A protein and the small-molecule ligand that binds it are described below.
Small molecule (SMILES): CC(=O)N[C@H]1[C@H](O[C@H]2[C@H](O)[C@@H](NC(C)=O)CO[C@@H]2CO)O[C@H](CO)[C@@H](O[C@@H]2O[C@H](CO)[C@@H](O)[C@H](O)[C@@H]2O)[C@@H]1O

Binding-site contacts:
Ligand atom N2 contacts residue ASN444 of chain 1.C at 2.9 Å (h-bond).
Ligand atom C1 contacts residue ASN444 of chain 1.C at 1.4 Å.
Ligand atom C5 contacts residue ASN444 of chain 1.C at 3.6 Å.
Ligand atom C3 contacts residue ASN444 of chain 1.C at 3.8 Å.
Ligand atom C8 contacts residue PHE347 of chain 1.C at 3.7 Å (hydrophobic).
Ligand atom C2 contacts residue ASN444 of chain 1.C at 2.6 Å.
Ligand atom C7 contacts residue ASN444 of chain 1.C at 4.1 Å.
Ligand atom N2 contacts residue PHE347 of chain 1.C at 4.2 Å.
Ligand atom C7 contacts residue PHE347 of chain 1.C at 4.2 Å (hydrophobic).
Ligand atom C4 contacts residue ASN444 of chain 1.C at 4.3 Å.
Ligand atom O5 contacts residue ASN444 of chain 1.C at 2.4 Å (h-bond).

Sequence of chain 1.C:
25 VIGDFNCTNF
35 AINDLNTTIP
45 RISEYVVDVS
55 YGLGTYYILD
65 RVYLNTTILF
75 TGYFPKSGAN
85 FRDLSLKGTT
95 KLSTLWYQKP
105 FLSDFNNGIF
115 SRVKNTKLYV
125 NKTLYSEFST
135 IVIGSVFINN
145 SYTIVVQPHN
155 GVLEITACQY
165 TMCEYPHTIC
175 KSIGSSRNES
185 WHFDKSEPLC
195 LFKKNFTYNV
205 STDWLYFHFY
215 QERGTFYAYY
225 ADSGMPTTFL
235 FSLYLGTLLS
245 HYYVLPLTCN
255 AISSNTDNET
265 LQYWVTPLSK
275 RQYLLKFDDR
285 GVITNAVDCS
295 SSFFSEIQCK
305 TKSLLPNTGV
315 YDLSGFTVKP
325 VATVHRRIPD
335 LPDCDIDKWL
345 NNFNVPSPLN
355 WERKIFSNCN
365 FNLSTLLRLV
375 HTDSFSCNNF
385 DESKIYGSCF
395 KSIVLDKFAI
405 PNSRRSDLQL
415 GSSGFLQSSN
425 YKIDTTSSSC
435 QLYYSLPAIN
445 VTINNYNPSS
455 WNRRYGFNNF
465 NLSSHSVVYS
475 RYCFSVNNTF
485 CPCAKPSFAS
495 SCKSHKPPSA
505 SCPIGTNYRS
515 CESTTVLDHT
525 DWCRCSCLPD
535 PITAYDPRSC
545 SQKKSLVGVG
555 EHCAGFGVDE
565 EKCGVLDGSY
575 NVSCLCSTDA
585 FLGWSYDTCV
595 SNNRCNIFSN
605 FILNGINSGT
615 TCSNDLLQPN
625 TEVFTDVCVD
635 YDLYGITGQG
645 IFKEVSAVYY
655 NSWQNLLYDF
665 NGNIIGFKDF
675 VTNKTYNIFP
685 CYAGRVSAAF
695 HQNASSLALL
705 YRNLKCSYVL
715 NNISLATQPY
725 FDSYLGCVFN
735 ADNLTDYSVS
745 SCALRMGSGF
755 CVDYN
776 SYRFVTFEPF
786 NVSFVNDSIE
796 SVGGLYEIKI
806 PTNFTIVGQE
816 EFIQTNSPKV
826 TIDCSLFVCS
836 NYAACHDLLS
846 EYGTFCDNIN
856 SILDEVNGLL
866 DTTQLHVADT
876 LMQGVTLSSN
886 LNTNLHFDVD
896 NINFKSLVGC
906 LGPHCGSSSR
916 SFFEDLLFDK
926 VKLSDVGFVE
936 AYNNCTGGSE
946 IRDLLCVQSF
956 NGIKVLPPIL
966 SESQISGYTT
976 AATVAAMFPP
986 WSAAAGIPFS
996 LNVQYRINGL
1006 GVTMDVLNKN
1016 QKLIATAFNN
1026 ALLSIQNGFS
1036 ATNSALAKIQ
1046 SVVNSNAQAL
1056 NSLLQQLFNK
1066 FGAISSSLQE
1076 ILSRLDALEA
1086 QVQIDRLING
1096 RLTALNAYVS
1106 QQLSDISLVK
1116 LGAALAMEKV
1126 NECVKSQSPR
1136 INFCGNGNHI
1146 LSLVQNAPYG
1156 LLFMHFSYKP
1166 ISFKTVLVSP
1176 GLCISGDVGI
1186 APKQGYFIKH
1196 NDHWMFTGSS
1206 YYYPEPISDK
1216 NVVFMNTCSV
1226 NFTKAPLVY